A small-molecule ligand and the protein it binds are described below.
Small molecule (SMILES): CC(=O)N[C@@H]1[C@@H](O)[C@H](O)[C@@H](CO)O[C@H]1O

Binding-site contacts:
Ligand atom C4 contacts residue ASN131 of chain 1.N at 4.3 Å.
Ligand atom C4 contacts residue LYS129 of chain 1.N at 4.5 Å.
Ligand atom C7 contacts residue ASN131 of chain 1.N at 4.0 Å.
Ligand atom C1 contacts residue SER263 of chain 1.N at 3.8 Å.
Ligand atom C2 contacts residue ASN131 of chain 1.N at 2.8 Å.
Ligand atom N2 contacts residue ASN131 of chain 1.N at 3.3 Å (h-bond).
Ligand atom C6 contacts residue SER263 of chain 1.N at 4.4 Å.
Ligand atom O4 contacts residue LYS129 of chain 1.N at 4.5 Å.
Ligand atom C8 contacts residue ILE155 of chain 1.N at 3.7 Å (hydrophobic).
Ligand atom C8 contacts residue ASN154 of chain 1.N at 4.0 Å.
Ligand atom O6 contacts residue ASN131 of chain 1.N at 4.4 Å.
Ligand atom O5 contacts residue SER263 of chain 1.N at 3.6 Å.
Ligand atom N2 contacts residue LYS129 of chain 1.N at 4.4 Å.
Ligand atom C3 contacts residue ASN131 of chain 1.N at 4.0 Å.
Ligand atom C5 contacts residue ASN131 of chain 1.N at 3.6 Å.
Ligand atom O5 contacts residue ASN131 of chain 1.N at 2.3 Å (h-bond).
Ligand atom C5 contacts residue SER263 of chain 1.N at 4.0 Å.
Ligand atom C5 contacts residue LYS129 of chain 1.N at 4.4 Å.
Ligand atom C8 contacts residue SER156 of chain 1.N at 3.1 Å.
Ligand atom C3 contacts residue LYS129 of chain 1.N at 3.9 Å.
Ligand atom C1 contacts residue ASN131 of chain 1.N at 1.5 Å.
Ligand atom O7 contacts residue ASN131 of chain 1.N at 4.2 Å.

Sequence of chain 1.N:
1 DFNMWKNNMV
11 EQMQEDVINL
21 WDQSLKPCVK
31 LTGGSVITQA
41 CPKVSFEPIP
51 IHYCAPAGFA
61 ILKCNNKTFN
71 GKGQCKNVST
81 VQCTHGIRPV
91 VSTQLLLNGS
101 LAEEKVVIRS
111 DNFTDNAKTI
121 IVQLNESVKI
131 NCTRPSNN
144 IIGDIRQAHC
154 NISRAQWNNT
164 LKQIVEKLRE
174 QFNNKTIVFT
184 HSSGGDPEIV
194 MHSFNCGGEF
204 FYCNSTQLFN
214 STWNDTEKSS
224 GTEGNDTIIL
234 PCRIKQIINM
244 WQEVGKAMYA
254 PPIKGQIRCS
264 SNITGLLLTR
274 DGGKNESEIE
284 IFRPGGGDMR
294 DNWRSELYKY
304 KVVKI